Binding-site contacts:
Ligand atom O2B contacts residue SER21 of chain 1.A at 3.0 Å (h-bond).
Ligand atom C8 contacts residue SER22 of chain 1.A at 3.1 Å.
Ligand atom O6 contacts residue ASP123 of chain 1.A at 3.1 Å (salt-bridge).
Ligand atom O2G contacts residue THR39 of chain 1.A at 2.8 Å (h-bond).
Ligand atom O6 contacts residue SER150 of chain 1.A at 3.3 Å.
Ligand atom O2B contacts residue MG1 of chain 1.K at 1.9 Å.
Ligand atom PG contacts residue MG1 of chain 1.K at 3.1 Å.
Ligand atom O6 contacts residue LYS121 of chain 1.A at 3.5 Å.
Ligand atom O2G contacts residue MG1 of chain 1.K at 2.0 Å.
Ligand atom N2 contacts residue ASP123 of chain 1.A at 2.8 Å (salt-bridge).
Ligand atom O1B contacts residue VAL18 of chain 1.A at 3.2 Å (h-bond).
Ligand atom O1A contacts residue SER22 of chain 1.A at 2.7 Å (h-bond).
Ligand atom O1B contacts residue LYS20 of chain 1.A at 2.8 Å (salt-bridge).
Ligand atom C6 contacts residue LYS121 of chain 1.A at 3.5 Å.
Ligand atom O2A contacts residue GLN36 of chain 1.A at 3.4 Å.
Ligand atom N2 contacts residue LEU124 of chain 1.A at 3.3 Å.
Ligand atom N7 contacts residue SER22 of chain 1.A at 3.5 Å.
Ligand atom C6 contacts residue ASP123 of chain 1.A at 3.3 Å.
Ligand atom O1G contacts residue SER16 of chain 1.A at 2.7 Å (h-bond).
Ligand atom O3' contacts residue GLU34 of chain 1.A at 2.9 Å (salt-bridge).
Ligand atom O3G contacts residue LYS20 of chain 1.A at 2.9 Å (salt-bridge).
Ligand atom C2' contacts residue HIS33 of chain 1.A at 3.4 Å.
Ligand atom O2' contacts residue GLU34 of chain 1.A at 3.4 Å.
Ligand atom O2' contacts residue HIS33 of chain 1.A at 2.4 Å (h-bond).
Ligand atom O6 contacts residue ALA151 of chain 1.A at 2.6 Å (h-bond).
Ligand atom O1A contacts residue SER21 of chain 1.A at 3.4 Å (h-bond).
Ligand atom N7 contacts residue ASN120 of chain 1.A at 3.3 Å (h-bond).
Ligand atom O1B contacts residue GLY19 of chain 1.A at 3.1 Å (h-bond).
Ligand atom PB contacts residue MG1 of chain 1.K at 3.2 Å.
Ligand atom O3A contacts residue GLY19 of chain 1.A at 3.3 Å (h-bond).
Ligand atom O6 contacts residue LYS152 of chain 1.A at 3.4 Å (salt-bridge).
Ligand atom O4' contacts residue LYS121 of chain 1.A at 3.2 Å (salt-bridge).
Ligand atom O1G contacts residue SER38 of chain 1.A at 2.7 Å (h-bond).
Ligand atom N3B contacts residue MG1 of chain 1.K at 3.3 Å.
Ligand atom O2' contacts residue PHE32 of chain 1.A at 3.3 Å.
Ligand atom N3B contacts residue ALA17 of chain 1.A at 2.9 Å (h-bond).
Ligand atom N1 contacts residue ASP123 of chain 1.A at 2.7 Å (salt-bridge).
Ligand atom O1B contacts residue ALA17 of chain 1.A at 3.3 Å (h-bond).
Ligand atom N7 contacts residue ALA151 of chain 1.A at 3.5 Å.
Ligand atom O3G contacts residue GLY65 of chain 1.A at 2.8 Å (h-bond).

This protein binds this small molecule.
Small molecule (SMILES): Nc1nc2c(ncn2[C@@H]2O[C@H](CO[P](=O)(O)O[P](=O)(O)NP(=O)(O)O)[C@@H](O)[C@H]2O)c(=O)[nH]1

Sequence of chain 1.A:
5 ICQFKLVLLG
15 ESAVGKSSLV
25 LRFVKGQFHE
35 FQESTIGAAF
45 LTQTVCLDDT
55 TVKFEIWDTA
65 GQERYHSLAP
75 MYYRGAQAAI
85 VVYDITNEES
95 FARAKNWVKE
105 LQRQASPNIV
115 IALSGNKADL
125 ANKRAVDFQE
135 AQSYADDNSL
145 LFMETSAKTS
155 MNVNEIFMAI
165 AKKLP